Binding-site contacts:
Ligand atom C1 contacts residue ASN211 of chain 1.A at 1.4 Å.
Ligand atom O5 contacts residue SER212 of chain 1.A at 4.0 Å.
Ligand atom C8 contacts residue ASP393 of chain 1.A at 4.2 Å.
Ligand atom C6 contacts residue ASN211 of chain 1.A at 4.3 Å.
Ligand atom O6 contacts residue SER212 of chain 1.A at 3.7 Å.
Ligand atom N2 contacts residue ASN211 of chain 1.A at 3.3 Å (h-bond).
Ligand atom O6 contacts residue GLY214 of chain 1.A at 4.3 Å.
Ligand atom O7 contacts residue ASN211 of chain 1.A at 3.9 Å.
Ligand atom C8 contacts residue TYR392 of chain 1.A at 3.7 Å (hydrophobic).
Ligand atom C3 contacts residue ASN211 of chain 1.A at 4.0 Å.
Ligand atom C4 contacts residue ASN211 of chain 1.A at 4.3 Å.
Ligand atom C2 contacts residue ASN211 of chain 1.A at 2.7 Å.
Ligand atom C5 contacts residue ASN211 of chain 1.A at 3.6 Å.
Ligand atom C7 contacts residue TYR392 of chain 1.A at 4.4 Å (hydrophobic).
Ligand atom O6 contacts residue ASN211 of chain 1.A at 3.2 Å (h-bond).
Ligand atom C7 contacts residue ASN211 of chain 1.A at 3.9 Å.
Ligand atom O5 contacts residue ASN211 of chain 1.A at 2.3 Å (h-bond).

This small molecule binds to this protein.
Small molecule (SMILES): CC(=O)N[C@@H]1[C@@H](O)[C@H](O)[C@@H](CO)O[C@H]1O

Sequence of chain 1.A:
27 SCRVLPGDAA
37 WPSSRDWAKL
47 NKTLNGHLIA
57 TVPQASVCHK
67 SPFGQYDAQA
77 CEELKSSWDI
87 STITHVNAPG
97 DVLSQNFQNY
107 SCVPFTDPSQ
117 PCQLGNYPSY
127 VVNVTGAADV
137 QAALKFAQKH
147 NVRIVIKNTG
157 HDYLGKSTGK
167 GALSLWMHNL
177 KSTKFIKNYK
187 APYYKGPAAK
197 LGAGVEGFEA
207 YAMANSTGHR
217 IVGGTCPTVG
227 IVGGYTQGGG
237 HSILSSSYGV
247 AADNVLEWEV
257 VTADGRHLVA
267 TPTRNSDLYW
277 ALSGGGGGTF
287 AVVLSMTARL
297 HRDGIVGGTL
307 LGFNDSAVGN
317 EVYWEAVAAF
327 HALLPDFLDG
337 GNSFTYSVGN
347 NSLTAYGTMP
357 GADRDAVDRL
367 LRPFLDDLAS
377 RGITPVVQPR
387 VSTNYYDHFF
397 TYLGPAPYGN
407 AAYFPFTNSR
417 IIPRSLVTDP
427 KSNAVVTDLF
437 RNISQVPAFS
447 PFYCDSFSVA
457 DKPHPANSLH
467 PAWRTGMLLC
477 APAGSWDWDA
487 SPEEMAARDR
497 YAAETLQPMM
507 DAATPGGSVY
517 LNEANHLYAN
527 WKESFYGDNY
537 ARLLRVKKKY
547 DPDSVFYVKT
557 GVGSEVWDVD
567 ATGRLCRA